This protein binds this small molecule.
Small molecule (SMILES): COC1=C(OC)C(=O)C(C/C=C(/C)CCC=C(C)CC/C=C(/C)CC/C=C(\C)CC/C=C(\C)CC/C=C(\C)CC/C=C(/C)CCC=C(C)CCC=C(C)CCC=C(C)C)=C(C)C1=O

Sequence of chain 1.I:
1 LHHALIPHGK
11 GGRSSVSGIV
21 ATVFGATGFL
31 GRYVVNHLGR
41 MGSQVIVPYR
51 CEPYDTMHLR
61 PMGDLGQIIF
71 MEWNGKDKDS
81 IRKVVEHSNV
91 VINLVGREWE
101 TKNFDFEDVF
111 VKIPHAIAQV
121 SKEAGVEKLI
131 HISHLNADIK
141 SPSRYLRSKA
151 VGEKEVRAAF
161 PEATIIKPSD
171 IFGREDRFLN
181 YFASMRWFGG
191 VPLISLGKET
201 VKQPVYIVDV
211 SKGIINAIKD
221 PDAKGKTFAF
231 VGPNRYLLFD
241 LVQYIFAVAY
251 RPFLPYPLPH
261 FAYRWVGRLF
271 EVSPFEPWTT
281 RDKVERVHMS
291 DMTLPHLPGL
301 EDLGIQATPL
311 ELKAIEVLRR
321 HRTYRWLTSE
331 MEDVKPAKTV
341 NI

Binding-site contacts:
Ligand atom C6 contacts residue SER184 of chain 1.I at 3.9 Å.
Ligand atom C10 contacts residue TRP187 of chain 1.I at 3.6 Å (hydrophobic).
Ligand atom CM3 contacts residue ASN180 of chain 1.I at 3.0 Å.
Ligand atom C13 contacts residue TRP278 of chain 1.I at 3.8 Å (hydrophobic).
Ligand atom O3 contacts residue ASN180 of chain 1.I at 4.2 Å.
Ligand atom O4 contacts residue SER184 of chain 1.I at 3.2 Å (h-bond).
Ligand atom C11 contacts residue TRP278 of chain 1.I at 3.6 Å (hydrophobic).
Ligand atom O4 contacts residue TYR181 of chain 1.I at 4.3 Å.
Ligand atom C3 contacts residue SER184 of chain 1.I at 4.1 Å.
Ligand atom O4 contacts residue ASN180 of chain 1.I at 4.3 Å.
Ligand atom C12 contacts residue TRP278 of chain 1.I at 3.8 Å (hydrophobic).
Ligand atom C4 contacts residue SER184 of chain 1.I at 3.2 Å.
Ligand atom C6 contacts residue TRP278 of chain 1.I at 4.2 Å (hydrophobic).
Ligand atom C5 contacts residue SER184 of chain 1.I at 3.1 Å.
Ligand atom C7 contacts residue TRP278 of chain 1.I at 3.8 Å (hydrophobic).
Ligand atom CM5 contacts residue SER184 of chain 1.I at 3.1 Å.
Ligand atom CM5 contacts residue TRP278 of chain 1.I at 4.1 Å (hydrophobic).
Ligand atom C15 contacts residue TRP187 of chain 1.I at 3.3 Å (hydrophobic).